Binding-site contacts:
Ligand atom NAF contacts residue ILE94 of chain 1.A at 2.9 Å (h-bond).
Ligand atom NBS contacts residue ALA7 of chain 1.A at 3.6 Å.
Ligand atom OAN contacts residue ARG57 of chain 1.A at 2.8 Å (salt-bridge).
Ligand atom CCC contacts residue LYS32 of chain 1.A at 3.8 Å.
Ligand atom OAN contacts residue PHE31 of chain 1.A at 3.4 Å.
Ligand atom NAF contacts residue ILE5 of chain 1.A at 2.8 Å (h-bond).
Ligand atom OAN contacts residue LYS32 of chain 1.A at 3.5 Å.
Ligand atom OAJ contacts residue LYS32 of chain 1.A at 3.4 Å.
Ligand atom CCQ contacts residue ASP27 of chain 1.A at 3.5 Å.
Ligand atom NAD contacts residue ASP27 of chain 1.A at 2.8 Å (salt-bridge).
Ligand atom OAJ contacts residue ARG57 of chain 1.A at 2.7 Å (salt-bridge).
Ligand atom OAL contacts residue ARG52 of chain 1.A at 3.0 Å (salt-bridge).
Ligand atom CAU contacts residue ILE50 of chain 1.A at 3.8 Å (hydrophobic).
Ligand atom CAQ contacts residue PHE31 of chain 1.A at 3.8 Å (hydrophobic).
Ligand atom OAH contacts residue ARG52 of chain 1.A at 3.4 Å (salt-bridge).
Ligand atom NBQ contacts residue ALA7 of chain 1.A at 3.7 Å.
Ligand atom CCU contacts residue ARG52 of chain 1.A at 3.6 Å.
Ligand atom CCI contacts residue ILE5 of chain 1.A at 3.7 Å (hydrophobic).
Ligand atom CCI contacts residue PHE31 of chain 1.A at 3.4 Å (hydrophobic).
Ligand atom NAD contacts residue ALA6 of chain 1.A at 3.7 Å.
Ligand atom CCS contacts residue PHE31 of chain 1.A at 3.6 Å (hydrophobic).
Ligand atom NBQ contacts residue PHE31 of chain 1.A at 3.5 Å.
Ligand atom NBO contacts residue LEU28 of chain 1.A at 3.5 Å.
Ligand atom CBE contacts residue ARG52 of chain 1.A at 3.6 Å.
Ligand atom CCO contacts residue ILE50 of chain 1.A at 3.5 Å (hydrophobic).
Ligand atom NBS contacts residue ASP27 of chain 1.A at 2.6 Å (salt-bridge).
Ligand atom NAD contacts residue THR113 of chain 1.A at 3.4 Å (h-bond).
Ligand atom CAB contacts residue SER49 of chain 1.A at 3.7 Å.
Ligand atom NCW contacts residue ILE50 of chain 1.A at 3.5 Å.
Ligand atom CCG contacts residue ALA7 of chain 1.A at 3.7 Å (hydrophobic).
Ligand atom CCG contacts residue ASP27 of chain 1.A at 3.5 Å.
Ligand atom CAX contacts residue LEU28 of chain 1.A at 3.8 Å (hydrophobic).
Ligand atom OAN contacts residue LEU54 of chain 1.A at 3.7 Å.
Ligand atom NBQ contacts residue ILE5 of chain 1.A at 3.7 Å.
Ligand atom NBQ contacts residue ALA6 of chain 1.A at 3.5 Å.
Ligand atom CCA contacts residue ARG52 of chain 1.A at 3.7 Å.
Ligand atom NAF contacts residue PHE31 of chain 1.A at 3.6 Å.
Ligand atom CCC contacts residue ARG57 of chain 1.A at 3.4 Å.
Ligand atom NAF contacts residue TYR100 of chain 1.A at 3.5 Å (h-bond).
Ligand atom NBO contacts residue ASP27 of chain 1.A at 3.5 Å (salt-bridge).

The small molecule below binds the protein below.
Small molecule (SMILES): CN(Cc1cnc2nc(N)nc(N)c2n1)c1ccc(C(=O)N[C@@H](CCC(=O)NCCCCCCCCCNC(=O)CC[C@H](NC(=O)c2ccc(N(C)Cc3cnc4nc(N)nc(N)c4n3)cc2)C(=O)O)C(=O)O)cc1

Sequence of chain 1.A:
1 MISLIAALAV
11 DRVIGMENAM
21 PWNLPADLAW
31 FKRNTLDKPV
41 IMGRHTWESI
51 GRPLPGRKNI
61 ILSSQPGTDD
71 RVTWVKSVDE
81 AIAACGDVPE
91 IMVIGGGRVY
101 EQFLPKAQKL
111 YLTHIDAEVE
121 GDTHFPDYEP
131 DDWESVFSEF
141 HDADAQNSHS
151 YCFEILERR